A protein and the small-molecule ligand that binds it are described below.
Small molecule (SMILES): CC(C)[C@]12C[C@](O)(c3ccccc3CN1)N(C1CC1)C2=O

Sequence of chain 1.A:
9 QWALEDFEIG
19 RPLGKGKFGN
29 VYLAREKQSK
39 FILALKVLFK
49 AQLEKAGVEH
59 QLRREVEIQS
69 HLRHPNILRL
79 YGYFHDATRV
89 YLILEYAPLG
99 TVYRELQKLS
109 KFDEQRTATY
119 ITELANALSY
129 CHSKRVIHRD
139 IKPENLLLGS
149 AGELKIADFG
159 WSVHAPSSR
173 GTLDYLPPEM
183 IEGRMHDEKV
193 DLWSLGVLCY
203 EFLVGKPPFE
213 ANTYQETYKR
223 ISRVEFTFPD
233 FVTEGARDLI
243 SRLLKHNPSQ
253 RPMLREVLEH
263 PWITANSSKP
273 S

Binding-site contacts:
Ligand atom C19 contacts residue LEU60 of chain 1.A at 3.9 Å (hydrophobic).
Ligand atom C19 contacts residue VAL64 of chain 1.A at 4.5 Å (hydrophobic).
Ligand atom O07 contacts residue ARG61 of chain 1.A at 3.6 Å.
Ligand atom O07 contacts residue GLU57 of chain 1.A at 3.9 Å.
Ligand atom C20 contacts residue LEU60 of chain 1.A at 3.7 Å (hydrophobic).
Ligand atom C19 contacts residue TYR81 of chain 1.A at 4.2 Å (hydrophobic).
Ligand atom C21 contacts residue GLU57 of chain 1.A at 4.3 Å.
Ligand atom N17 contacts residue HIS83 of chain 1.A at 3.7 Å.
Ligand atom C10 contacts residue LEU51 of chain 1.A at 4.3 Å (hydrophobic).
Ligand atom C21 contacts residue ARG61 of chain 1.A at 3.9 Å.
Ligand atom C11 contacts residue GLU57 of chain 1.A at 3.5 Å.
Ligand atom C21 contacts residue LEU60 of chain 1.A at 4.1 Å (hydrophobic).
Ligand atom C16 contacts residue HIS83 of chain 1.A at 3.8 Å.
Ligand atom C16 contacts residue VAL88 of chain 1.A at 4.4 Å (hydrophobic).
Ligand atom O13 contacts residue LYS48 of chain 1.A at 3.3 Å.
Ligand atom C09 contacts residue LEU51 of chain 1.A at 4.5 Å (hydrophobic).
Ligand atom C15 contacts residue VAL88 of chain 1.A at 4.5 Å (hydrophobic).
Ligand atom C19 contacts residue VAL88 of chain 1.A at 4.5 Å (hydrophobic).
Ligand atom C18 contacts residue LEU60 of chain 1.A at 4.4 Å (hydrophobic).
Ligand atom C11 contacts residue LEU51 of chain 1.A at 4.1 Å (hydrophobic).
Ligand atom C18 contacts residue VAL88 of chain 1.A at 3.9 Å (hydrophobic).
Ligand atom C15 contacts residue TYR81 of chain 1.A at 4.3 Å (hydrophobic).
Ligand atom C09 contacts residue VAL88 of chain 1.A at 4.1 Å (hydrophobic).
Ligand atom C18 contacts residue TYR81 of chain 1.A at 3.5 Å (hydrophobic).
Ligand atom C11 contacts residue LEU60 of chain 1.A at 4.5 Å (hydrophobic).
Ligand atom C10 contacts residue LYS48 of chain 1.A at 4.4 Å.
Ligand atom C12 contacts residue LYS48 of chain 1.A at 4.4 Å.
Ligand atom C10 contacts residue GLU57 of chain 1.A at 4.4 Å.
Ligand atom C20 contacts residue ARG61 of chain 1.A at 3.8 Å.
Ligand atom C01 contacts residue HIS83 of chain 1.A at 3.6 Å.